The small molecule below binds the protein below.
Small molecule (SMILES): N[C@@H](CS)C(=O)O

Sequence of chain 14.A:
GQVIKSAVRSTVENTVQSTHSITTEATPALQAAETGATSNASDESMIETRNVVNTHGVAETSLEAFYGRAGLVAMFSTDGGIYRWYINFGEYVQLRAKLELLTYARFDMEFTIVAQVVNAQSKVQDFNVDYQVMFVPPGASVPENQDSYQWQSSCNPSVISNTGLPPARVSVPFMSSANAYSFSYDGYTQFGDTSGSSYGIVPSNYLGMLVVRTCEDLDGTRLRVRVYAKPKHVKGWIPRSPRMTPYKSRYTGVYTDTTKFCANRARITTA

Binding-site contacts:
Ligand atom SG contacts residue MET78 of chain 15.A at 3.8 Å.
Ligand atom CA contacts residue GLY1 of chain 15.E at 2.4 Å.
Ligand atom N contacts residue GLN238 of chain 15.C at 3.8 Å.
Ligand atom C contacts residue GLN155 of chain 14.A at 4.2 Å.
Ligand atom CB contacts residue GLY1 of chain 15.E at 3.1 Å.
Ligand atom C contacts residue GLY1 of chain 15.E at 1.3 Å.
Ligand atom O contacts residue TYR152 of chain 14.A at 3.6 Å.
Ligand atom CB contacts residue GLU239 of chain 15.C at 4.0 Å.
Ligand atom O contacts residue LEU75 of chain 15.A at 4.4 Å.
Ligand atom N contacts residue GLY1 of chain 15.E at 3.7 Å.
Ligand atom C contacts residue TYR95 of chain 15.A at 4.5 Å (hydrophobic).
Ligand atom O contacts residue GLY1 of chain 15.E at 2.2 Å (h-bond).
Ligand atom C contacts residue TYR152 of chain 14.A at 3.6 Å (hydrophobic).
Ligand atom N contacts residue ASP150 of chain 14.A at 4.4 Å.
Ligand atom SG contacts residue GLY1 of chain 15.E at 4.2 Å.
Ligand atom CA contacts residue GLU239 of chain 15.C at 3.9 Å.
Ligand atom CB contacts residue MET78 of chain 15.A at 3.9 Å (hydrophobic).
Ligand atom C contacts residue SER151 of chain 14.A at 3.9 Å.
Ligand atom N contacts residue GLU239 of chain 15.C at 3.0 Å (salt-bridge).
Ligand atom N contacts residue TYR152 of chain 14.A at 3.5 Å.
Ligand atom CA contacts residue ASP150 of chain 14.A at 3.3 Å.
Ligand atom O contacts residue GLN155 of chain 14.A at 3.0 Å (h-bond).
Ligand atom SG contacts residue GLY240 of chain 15.C at 4.0 Å.
Ligand atom CA contacts residue TYR152 of chain 14.A at 3.8 Å (hydrophobic).
Ligand atom C contacts residue ASP150 of chain 14.A at 3.8 Å.
Ligand atom C contacts residue MET78 of chain 15.A at 4.2 Å (hydrophobic).
Ligand atom SG contacts residue ALA241 of chain 15.C at 3.5 Å (h-bond).
Ligand atom N contacts residue GLN155 of chain 14.A at 4.3 Å.
Ligand atom SG contacts residue GLU239 of chain 15.C at 4.3 Å.
Ligand atom O contacts residue TYR95 of chain 15.A at 3.6 Å.
Ligand atom SG contacts residue TYR95 of chain 15.A at 3.8 Å.
Ligand atom CA contacts residue SER151 of chain 14.A at 4.0 Å.
Ligand atom CB contacts residue ASP150 of chain 14.A at 3.6 Å.

Sequence of chain 15.A:
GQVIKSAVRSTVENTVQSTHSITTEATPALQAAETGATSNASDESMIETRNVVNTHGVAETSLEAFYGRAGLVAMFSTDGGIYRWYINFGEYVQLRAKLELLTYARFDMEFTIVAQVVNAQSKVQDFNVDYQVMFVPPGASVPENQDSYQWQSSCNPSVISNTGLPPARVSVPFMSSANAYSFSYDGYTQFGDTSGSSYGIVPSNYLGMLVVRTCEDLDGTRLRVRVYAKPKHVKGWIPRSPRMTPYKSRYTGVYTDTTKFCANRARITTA

Sequence of chain 15.C:
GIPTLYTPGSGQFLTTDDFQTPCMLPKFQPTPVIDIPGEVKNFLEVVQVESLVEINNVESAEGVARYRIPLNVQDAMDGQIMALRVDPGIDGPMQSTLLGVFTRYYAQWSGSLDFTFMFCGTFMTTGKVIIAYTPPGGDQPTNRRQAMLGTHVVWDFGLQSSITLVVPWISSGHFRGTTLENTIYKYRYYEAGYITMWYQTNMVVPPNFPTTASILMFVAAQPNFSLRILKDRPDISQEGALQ